The protein below binds the small molecule below.
Small molecule (SMILES): CC(=O)N[C@@H]1[C@@H](O)[C@H](O)[C@@H](CO)O[C@H]1O

Sequence of chain 1.N:
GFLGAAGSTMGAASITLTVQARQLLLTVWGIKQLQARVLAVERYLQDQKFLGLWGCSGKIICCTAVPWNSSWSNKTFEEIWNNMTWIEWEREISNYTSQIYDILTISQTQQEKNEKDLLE

Binding-site contacts:
Ligand atom C5 contacts residue SER102 of chain 1.N at 4.1 Å.
Ligand atom C8 contacts residue ASN100 of chain 1.N at 4.2 Å.
Ligand atom C7 contacts residue ASN100 of chain 1.N at 4.1 Å.
Ligand atom O5 contacts residue TRP103 of chain 1.N at 4.2 Å.
Ligand atom C3 contacts residue ASN100 of chain 1.N at 3.9 Å.
Ligand atom O5 contacts residue ASN100 of chain 1.N at 2.3 Å (h-bond).
Ligand atom N2 contacts residue ASN100 of chain 1.N at 3.1 Å.
Ligand atom C1 contacts residue ASN100 of chain 1.N at 1.4 Å.
Ligand atom C1 contacts residue SER102 of chain 1.N at 3.8 Å.
Ligand atom O5 contacts residue SER102 of chain 1.N at 3.8 Å.
Ligand atom C4 contacts residue ASN100 of chain 1.N at 4.2 Å.
Ligand atom C2 contacts residue ASN100 of chain 1.N at 2.6 Å.
Ligand atom C5 contacts residue ASN100 of chain 1.N at 3.6 Å.